Binding-site contacts:
Ligand atom NH2 contacts residue GLY159 of chain 1.A at 4.4 Å.
Ligand atom CD contacts residue GLY159 of chain 1.A at 3.5 Å.
Ligand atom CD contacts residue LYS160 of chain 1.A at 3.8 Å.
Ligand atom O contacts residue THR161 of chain 1.A at 3.4 Å (h-bond).
Ligand atom NH1 contacts residue SER158 of chain 1.A at 2.9 Å (h-bond).
Ligand atom CB contacts residue THR161 of chain 1.A at 3.5 Å.
Ligand atom NE contacts residue LYS160 of chain 1.A at 4.3 Å.
Ligand atom CZ contacts residue GLY159 of chain 1.A at 3.4 Å.
Ligand atom OXT contacts residue THR162 of chain 1.A at 3.8 Å.
Ligand atom CD contacts residue THR161 of chain 1.A at 4.4 Å.
Ligand atom NE contacts residue GLY159 of chain 1.A at 3.8 Å.
Ligand atom CA contacts residue THR161 of chain 1.A at 3.5 Å.
Ligand atom CZ contacts residue SER158 of chain 1.A at 3.4 Å.
Ligand atom OXT contacts residue THR161 of chain 1.A at 2.7 Å (h-bond).
Ligand atom NH1 contacts residue GLY159 of chain 1.A at 2.3 Å (h-bond).
Ligand atom NH2 contacts residue SER158 of chain 1.A at 3.1 Å (h-bond).
Ligand atom C contacts residue THR161 of chain 1.A at 2.9 Å.
Ligand atom NH1 contacts residue LYS160 of chain 1.A at 4.0 Å.
Ligand atom CG contacts residue LYS160 of chain 1.A at 4.3 Å.

Sequence of chain 1.A:
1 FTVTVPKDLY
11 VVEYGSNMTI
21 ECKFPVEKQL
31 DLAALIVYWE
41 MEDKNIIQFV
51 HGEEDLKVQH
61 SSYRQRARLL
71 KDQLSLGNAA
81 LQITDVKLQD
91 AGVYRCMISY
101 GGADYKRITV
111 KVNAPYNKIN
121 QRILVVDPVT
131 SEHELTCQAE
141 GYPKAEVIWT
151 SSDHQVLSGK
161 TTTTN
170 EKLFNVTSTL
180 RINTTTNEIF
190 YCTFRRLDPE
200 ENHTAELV

The small molecule below binds the protein below.
Small molecule (SMILES): NC(=[NH2+])NCCC[C@H](N)C(=O)O